A small-molecule ligand and the protein it binds are described below.
Small molecule (SMILES): CC(=O)N[C@H]1[C@H](O[C@H]2[C@H](O)[C@@H](NC(C)=O)CO[C@@H]2CO)O[C@H](CO)[C@@H](O)[C@@H]1O

Sequence of chain 1.E:
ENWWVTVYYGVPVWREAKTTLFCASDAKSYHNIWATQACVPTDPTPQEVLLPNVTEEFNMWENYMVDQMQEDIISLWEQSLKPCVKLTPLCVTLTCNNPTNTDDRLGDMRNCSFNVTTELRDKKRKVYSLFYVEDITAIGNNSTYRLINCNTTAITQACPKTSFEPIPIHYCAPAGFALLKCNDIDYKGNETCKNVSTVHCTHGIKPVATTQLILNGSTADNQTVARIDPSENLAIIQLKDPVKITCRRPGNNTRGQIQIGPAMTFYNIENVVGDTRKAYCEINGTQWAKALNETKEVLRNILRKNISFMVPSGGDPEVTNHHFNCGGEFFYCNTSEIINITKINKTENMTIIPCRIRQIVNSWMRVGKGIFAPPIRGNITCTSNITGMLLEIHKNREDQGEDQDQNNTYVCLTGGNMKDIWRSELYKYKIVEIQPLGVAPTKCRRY

Binding-site contacts:
Ligand atom N2 contacts residue ASN121 of chain 1.E at 2.9 Å (h-bond).
Ligand atom C6 contacts residue TYR138 of chain 1.E at 4.1 Å (hydrophobic).
Ligand atom O7 contacts residue ASN121 of chain 1.E at 4.0 Å.
Ligand atom C7 contacts residue THR104 of chain 1.E at 4.3 Å.
Ligand atom C7 contacts residue TYR138 of chain 1.E at 3.8 Å (hydrophobic).
Ligand atom C3 contacts residue ASN121 of chain 1.E at 3.8 Å.
Ligand atom C1 contacts residue ASN121 of chain 1.E at 1.4 Å.
Ligand atom C5 contacts residue ASN121 of chain 1.E at 3.6 Å.
Ligand atom C1 contacts residue TYR138 of chain 1.E at 3.9 Å (hydrophobic).
Ligand atom C8 contacts residue THR104 of chain 1.E at 4.0 Å.
Ligand atom C4 contacts residue ASN121 of chain 1.E at 4.2 Å.
Ligand atom O7 contacts residue TYR138 of chain 1.E at 3.4 Å.
Ligand atom C4 contacts residue TYR138 of chain 1.E at 4.4 Å (hydrophobic).
Ligand atom O6 contacts residue TYR138 of chain 1.E at 4.1 Å.
Ligand atom O5 contacts residue TYR138 of chain 1.E at 4.2 Å.
Ligand atom O7 contacts residue PRO103 of chain 1.E at 3.3 Å (h-bond).
Ligand atom C5 contacts residue TYR138 of chain 1.E at 3.7 Å (hydrophobic).
Ligand atom C3 contacts residue TYR138 of chain 1.E at 4.0 Å (hydrophobic).
Ligand atom O4 contacts residue TYR138 of chain 1.E at 4.1 Å.
Ligand atom C8 contacts residue TYR138 of chain 1.E at 4.1 Å (hydrophobic).
Ligand atom O7 contacts residue THR104 of chain 1.E at 3.7 Å.
Ligand atom O5 contacts residue ASN121 of chain 1.E at 2.3 Å (h-bond).
Ligand atom C7 contacts residue PRO103 of chain 1.E at 4.0 Å (hydrophobic).
Ligand atom C7 contacts residue ASN121 of chain 1.E at 3.6 Å.
Ligand atom C2 contacts residue ASN121 of chain 1.E at 2.4 Å.